The protein below binds the small molecule below.
Small molecule (SMILES): CCC(=O)C(=O)O

Binding-site contacts:
Ligand atom C3 contacts residue GLY80 of chain 3.A at 3.6 Å.
Ligand atom C2 contacts residue GLU143 of chain 3.A at 3.6 Å.
Ligand atom C3 contacts residue ARG89 of chain 3.A at 3.3 Å.
Ligand atom O contacts residue GLY255 of chain 3.A at 3.3 Å.
Ligand atom O contacts residue ARG89 of chain 3.A at 4.2 Å.
Ligand atom C3 contacts residue ILE81 of chain 3.A at 4.0 Å (hydrophobic).
Ligand atom C3 contacts residue GLU114 of chain 3.A at 4.0 Å.
Ligand atom OXT contacts residue THR256 of chain 3.A at 4.1 Å.
Ligand atom O contacts residue GLU143 of chain 3.A at 3.1 Å (salt-bridge).
Ligand atom O contacts residue MG1 of chain 3.B at 2.4 Å.
Ligand atom C contacts residue GLY80 of chain 3.A at 3.7 Å.
Ligand atom C contacts residue ARG89 of chain 3.A at 3.6 Å.
Ligand atom C2 contacts residue MG1 of chain 3.B at 3.0 Å.
Ligand atom C contacts residue GLU143 of chain 3.A at 3.7 Å.
Ligand atom C2 contacts residue GLY80 of chain 3.A at 3.8 Å.
Ligand atom C contacts residue SER79 of chain 3.A at 3.8 Å.
Ligand atom C contacts residue MG1 of chain 3.B at 3.1 Å.
Ligand atom O3 contacts residue GLU143 of chain 3.A at 3.0 Å (salt-bridge).
Ligand atom C2 contacts residue SER79 of chain 3.A at 4.0 Å.
Ligand atom C2 contacts residue LYS182 of chain 3.A at 4.0 Å.
Ligand atom O3 contacts residue LYS182 of chain 3.A at 2.9 Å (salt-bridge).
Ligand atom OXT contacts residue ARG89 of chain 3.A at 3.9 Å.
Ligand atom O3 contacts residue GLU145 of chain 3.A at 4.2 Å.
Ligand atom O contacts residue THR256 of chain 3.A at 2.9 Å (h-bond).
Ligand atom O3 contacts residue ARG89 of chain 3.A at 3.6 Å.
Ligand atom C4 contacts residue GLU114 of chain 3.A at 4.0 Å.
Ligand atom O3 contacts residue SER79 of chain 3.A at 4.1 Å.
Ligand atom C contacts residue THR256 of chain 3.A at 3.9 Å.
Ligand atom C4 contacts residue ARG89 of chain 3.A at 3.4 Å.
Ligand atom O contacts residue GLU145 of chain 3.A at 3.1 Å (salt-bridge).
Ligand atom OXT contacts residue ILE81 of chain 3.A at 2.8 Å (h-bond).
Ligand atom C contacts residue GLY255 of chain 3.A at 4.1 Å.
Ligand atom C contacts residue ILE81 of chain 3.A at 3.8 Å (hydrophobic).
Ligand atom O contacts residue SER79 of chain 3.A at 3.8 Å.
Ligand atom O3 contacts residue PHE116 of chain 3.A at 4.0 Å.
Ligand atom O3 contacts residue ASP164 of chain 3.A at 3.1 Å (salt-bridge).
Ligand atom O3 contacts residue MG1 of chain 3.B at 2.2 Å.
Ligand atom C2 contacts residue ARG89 of chain 3.A at 3.3 Å.
Ligand atom C4 contacts residue LYS182 of chain 3.A at 3.8 Å.
Ligand atom OXT contacts residue GLY80 of chain 3.A at 3.5 Å.

Sequence of chain 3.A:
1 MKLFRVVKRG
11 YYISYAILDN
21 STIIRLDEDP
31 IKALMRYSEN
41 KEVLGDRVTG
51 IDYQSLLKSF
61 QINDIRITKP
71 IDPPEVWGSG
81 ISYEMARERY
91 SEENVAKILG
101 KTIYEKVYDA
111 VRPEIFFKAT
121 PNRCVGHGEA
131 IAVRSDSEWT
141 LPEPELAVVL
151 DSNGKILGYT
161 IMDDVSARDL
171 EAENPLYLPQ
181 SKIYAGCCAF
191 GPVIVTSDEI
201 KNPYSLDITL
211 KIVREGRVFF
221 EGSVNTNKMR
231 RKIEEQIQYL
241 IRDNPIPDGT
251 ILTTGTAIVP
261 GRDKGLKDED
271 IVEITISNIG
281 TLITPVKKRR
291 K